This protein binds this small molecule.
Small molecule (SMILES): CSc1ccc2c(c1)N(CC[C@@H]1CCCCN1C)c1ccccc1S2

Binding-site contacts:
Ligand atom CAF contacts residue RTZ1 of chain 1.I at 1.4 Å.
Ligand atom CAB contacts residue ARG1061 of chain 1.A at 3.4 Å.
Ligand atom CAK contacts residue RTZ1 of chain 1.I at 0.1 Å.
Ligand atom CAE contacts residue TRP1125 of chain 1.A at 3.5 Å (hydrophobic).
Ligand atom SAX contacts residue RTZ1 of chain 1.I at 0.0 Å (h-bond).
Ligand atom CAQ contacts residue RTZ1 of chain 1.I at 0.0 Å.
Ligand atom CAK contacts residue GLU577 of chain 1.A at 3.3 Å.
Ligand atom CAP contacts residue RTZ1 of chain 1.I at 0.8 Å.
Ligand atom CAT contacts residue RTZ1 of chain 1.I at 0.1 Å.
Ligand atom CAU contacts residue RTZ1 of chain 1.I at 0.0 Å.
Ligand atom CAJ contacts residue SER1060 of chain 1.A at 3.6 Å.
Ligand atom CAB contacts residue ASP578 of chain 1.A at 3.7 Å.
Ligand atom CAB contacts residue RTZ1 of chain 1.I at 0.0 Å.
Ligand atom CAH contacts residue RTZ1 of chain 1.I at 0.2 Å.
Ligand atom CAL contacts residue RTZ1 of chain 1.I at 0.3 Å.
Ligand atom CAI contacts residue GLU577 of chain 1.A at 3.7 Å.
Ligand atom CAN contacts residue RTZ1 of chain 1.I at 0.2 Å.
Ligand atom CAD contacts residue RTZ1 of chain 1.I at 0.2 Å.
Ligand atom SAY contacts residue PRO1066 of chain 1.A at 3.5 Å (h-bond).
Ligand atom CAO contacts residue RTZ1 of chain 1.I at 0.1 Å.
Ligand atom NAW contacts residue RTZ1 of chain 1.I at 0.1 Å (h-bond).
Ligand atom CAF contacts residue TRP1125 of chain 1.A at 3.1 Å (hydrophobic).
Ligand atom CAJ contacts residue RTZ1 of chain 1.I at 0.1 Å.
Ligand atom CAM contacts residue RTZ1 of chain 1.I at 0.3 Å.
Ligand atom CAE contacts residue RTZ1 of chain 1.I at 0.9 Å.
Ligand atom CAJ contacts residue ASP578 of chain 1.A at 3.7 Å.
Ligand atom CAJ contacts residue GLU577 of chain 1.A at 3.7 Å.
Ligand atom CAK contacts residue SER1060 of chain 1.A at 3.5 Å.
Ligand atom CAR contacts residue RTZ1 of chain 1.I at 0.1 Å.
Ligand atom CAC contacts residue RTZ1 of chain 1.I at 0.2 Å.
Ligand atom SAY contacts residue RTZ1 of chain 1.I at 0.1 Å (h-bond).
Ligand atom SAY contacts residue MET1065 of chain 1.A at 3.3 Å.
Ligand atom SAX contacts residue HIS575 of chain 1.A at 3.6 Å.
Ligand atom CAM contacts residue ARG1064 of chain 1.A at 3.4 Å.
Ligand atom CAS contacts residue RTZ1 of chain 1.I at 0.1 Å.
Ligand atom CAG contacts residue RTZ1 of chain 1.I at 1.1 Å.
Ligand atom CAP contacts residue ARG1064 of chain 1.A at 3.6 Å.
Ligand atom NAV contacts residue RTZ1 of chain 1.I at 1.1 Å (h-bond).
Ligand atom CAI contacts residue RTZ1 of chain 1.I at 0.1 Å.
Ligand atom CAA contacts residue RTZ1 of chain 1.I at 0.7 Å.

Sequence of chain 1.A:
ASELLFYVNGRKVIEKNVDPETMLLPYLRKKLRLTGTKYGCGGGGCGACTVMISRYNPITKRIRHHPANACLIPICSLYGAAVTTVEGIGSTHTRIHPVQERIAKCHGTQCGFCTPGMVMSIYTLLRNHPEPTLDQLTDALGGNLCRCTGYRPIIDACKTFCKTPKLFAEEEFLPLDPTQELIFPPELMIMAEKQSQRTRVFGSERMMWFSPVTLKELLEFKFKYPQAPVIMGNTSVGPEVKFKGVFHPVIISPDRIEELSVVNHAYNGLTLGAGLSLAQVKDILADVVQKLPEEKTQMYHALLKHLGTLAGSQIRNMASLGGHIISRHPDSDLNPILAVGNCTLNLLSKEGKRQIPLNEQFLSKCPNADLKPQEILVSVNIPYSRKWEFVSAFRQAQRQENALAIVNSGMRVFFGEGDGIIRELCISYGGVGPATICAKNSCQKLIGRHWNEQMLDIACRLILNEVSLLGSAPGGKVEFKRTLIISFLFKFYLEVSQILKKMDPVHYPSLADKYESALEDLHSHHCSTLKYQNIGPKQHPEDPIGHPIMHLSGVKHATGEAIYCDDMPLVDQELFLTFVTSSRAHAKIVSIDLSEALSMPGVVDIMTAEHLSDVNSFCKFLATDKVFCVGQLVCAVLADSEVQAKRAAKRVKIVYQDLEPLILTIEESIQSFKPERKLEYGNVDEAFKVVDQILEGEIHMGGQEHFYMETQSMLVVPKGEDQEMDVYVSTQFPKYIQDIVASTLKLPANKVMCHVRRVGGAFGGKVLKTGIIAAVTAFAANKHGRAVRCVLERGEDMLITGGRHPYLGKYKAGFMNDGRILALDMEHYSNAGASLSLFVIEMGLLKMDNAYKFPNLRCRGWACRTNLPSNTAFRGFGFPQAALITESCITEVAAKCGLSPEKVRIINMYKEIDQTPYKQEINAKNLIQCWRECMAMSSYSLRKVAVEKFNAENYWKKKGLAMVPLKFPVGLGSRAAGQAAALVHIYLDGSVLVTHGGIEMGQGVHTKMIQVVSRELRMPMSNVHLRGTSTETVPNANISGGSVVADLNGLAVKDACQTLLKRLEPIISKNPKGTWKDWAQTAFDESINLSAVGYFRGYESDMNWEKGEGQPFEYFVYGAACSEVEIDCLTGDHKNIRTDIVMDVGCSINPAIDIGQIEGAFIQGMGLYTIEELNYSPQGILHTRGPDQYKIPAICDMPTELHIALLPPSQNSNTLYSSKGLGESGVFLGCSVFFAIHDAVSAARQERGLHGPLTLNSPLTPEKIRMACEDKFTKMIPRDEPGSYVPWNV